Sequence of chain 25.D:
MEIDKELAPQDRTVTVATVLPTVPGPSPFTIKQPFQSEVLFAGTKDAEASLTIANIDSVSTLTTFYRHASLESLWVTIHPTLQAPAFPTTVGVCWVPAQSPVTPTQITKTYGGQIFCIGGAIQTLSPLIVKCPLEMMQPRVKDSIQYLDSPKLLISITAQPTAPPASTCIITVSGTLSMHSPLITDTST

A protein and the small-molecule ligand that binds it are described below.
Small molecule (SMILES): Nc1ccn([C@@H]2O[C@H](CO[P](=O)(O)O[C@H]3[C@@H](O)[C@H](n4ccc(N)nc4=O)O[C@@H]3CO[P](=O)(O)O[C@H]3[C@@H](O)[C@H](n4ccc(N)nc4=O)O[C@@H]3CO)[C@@H](O)[C@H]2O)c(=O)n1

Sequence of chain 24.C:
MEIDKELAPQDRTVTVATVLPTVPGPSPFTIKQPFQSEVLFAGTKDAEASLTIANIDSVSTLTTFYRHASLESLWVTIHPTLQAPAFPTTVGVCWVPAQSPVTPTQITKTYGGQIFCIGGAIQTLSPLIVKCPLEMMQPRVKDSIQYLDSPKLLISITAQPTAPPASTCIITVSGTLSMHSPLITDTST

Binding-site contacts:
Ligand atom O2 contacts residue ARG12 of chain 25.D at 3.6 Å.
Ligand atom P contacts residue TRP75 of chain 24.C at 4.3 Å.
Ligand atom O2' contacts residue THR13 of chain 25.D at 3.8 Å.
Ligand atom OP1 contacts residue TRP75 of chain 24.C at 3.9 Å.
Ligand atom P contacts residue SER73 of chain 24.C at 4.1 Å.
Ligand atom C2 contacts residue ARG12 of chain 25.D at 4.5 Å.
Ligand atom C5' contacts residue ARG12 of chain 25.D at 4.3 Å.
Ligand atom O5' contacts residue TYR111 of chain 25.D at 4.4 Å.
Ligand atom O5' contacts residue ARG12 of chain 25.D at 4.1 Å.
Ligand atom C1' contacts residue ARG12 of chain 25.D at 3.9 Å.
Ligand atom OP1 contacts residue SER73 of chain 24.C at 3.2 Å (h-bond).
Ligand atom C5' contacts residue LYS131 of chain 24.C at 4.2 Å.
Ligand atom O5' contacts residue LYS131 of chain 24.C at 3.3 Å.
Ligand atom O2' contacts residue VAL14 of chain 25.D at 4.3 Å.
Ligand atom OP1 contacts residue VAL14 of chain 25.D at 3.4 Å.
Ligand atom OP1 contacts residue THR176 of chain 24.C at 3.4 Å (h-bond).
Ligand atom O2' contacts residue TYR111 of chain 25.D at 4.3 Å.
Ligand atom C4' contacts residue TRP75 of chain 24.C at 4.5 Å (hydrophobic).
Ligand atom O3' contacts residue THR13 of chain 25.D at 4.4 Å.
Ligand atom OP1 contacts residue TYR111 of chain 25.D at 3.6 Å (h-bond).
Ligand atom O3' contacts residue TRP75 of chain 24.C at 3.6 Å.
Ligand atom O2' contacts residue ARG12 of chain 25.D at 3.6 Å.
Ligand atom OP2 contacts residue SER73 of chain 24.C at 4.0 Å.
Ligand atom P contacts residue TYR111 of chain 25.D at 4.5 Å.
Ligand atom C4' contacts residue ARG12 of chain 25.D at 3.6 Å.
Ligand atom O2' contacts residue ASP11 of chain 25.D at 3.5 Å.
Ligand atom O4' contacts residue ARG12 of chain 25.D at 4.0 Å.